Sequence of chain 1.C:
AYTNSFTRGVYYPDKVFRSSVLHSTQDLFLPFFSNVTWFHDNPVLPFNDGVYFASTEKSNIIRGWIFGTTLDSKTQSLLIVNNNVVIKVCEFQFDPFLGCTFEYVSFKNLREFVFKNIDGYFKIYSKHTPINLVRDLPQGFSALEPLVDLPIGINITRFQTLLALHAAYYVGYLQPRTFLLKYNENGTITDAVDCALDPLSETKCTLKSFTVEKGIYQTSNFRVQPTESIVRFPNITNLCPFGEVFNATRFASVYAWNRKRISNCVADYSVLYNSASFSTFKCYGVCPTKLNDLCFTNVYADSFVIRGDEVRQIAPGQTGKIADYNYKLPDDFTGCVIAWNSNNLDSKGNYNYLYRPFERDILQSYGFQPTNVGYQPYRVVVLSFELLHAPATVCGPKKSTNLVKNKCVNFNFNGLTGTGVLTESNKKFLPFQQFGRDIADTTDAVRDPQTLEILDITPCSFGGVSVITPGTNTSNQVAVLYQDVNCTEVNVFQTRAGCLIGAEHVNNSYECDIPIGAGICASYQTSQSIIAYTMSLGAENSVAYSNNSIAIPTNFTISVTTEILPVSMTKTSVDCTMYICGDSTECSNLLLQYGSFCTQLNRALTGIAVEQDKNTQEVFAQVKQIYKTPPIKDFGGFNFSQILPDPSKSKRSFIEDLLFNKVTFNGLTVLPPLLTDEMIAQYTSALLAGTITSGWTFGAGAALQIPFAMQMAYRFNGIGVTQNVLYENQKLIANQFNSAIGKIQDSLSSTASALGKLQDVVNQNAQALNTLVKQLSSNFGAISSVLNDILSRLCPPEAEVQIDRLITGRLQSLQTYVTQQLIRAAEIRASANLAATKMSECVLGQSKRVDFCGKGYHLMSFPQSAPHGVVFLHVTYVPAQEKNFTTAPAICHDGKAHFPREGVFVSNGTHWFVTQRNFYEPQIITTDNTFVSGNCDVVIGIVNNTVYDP

This protein binds this small molecule.
Small molecule (SMILES): CC(=O)N[C@@H]1[C@@H](O)[C@H](O)[C@@H](CO)O[C@H]1O

Binding-site contacts:
Ligand atom C7 contacts residue ASN1093 of chain 1.C at 3.2 Å.
Ligand atom C8 contacts residue LYS1092 of chain 1.C at 3.8 Å.
Ligand atom O5 contacts residue ASN1093 of chain 1.C at 2.4 Å (h-bond).
Ligand atom C1 contacts residue ASN1093 of chain 1.C at 1.5 Å.
Ligand atom N2 contacts residue ASN1093 of chain 1.C at 3.0 Å (h-bond).
Ligand atom C5 contacts residue ASN1093 of chain 1.C at 3.8 Å.
Ligand atom C8 contacts residue GLU1091 of chain 1.C at 3.4 Å.
Ligand atom C8 contacts residue ASN1093 of chain 1.C at 3.6 Å.
Ligand atom C1 contacts residue GLN914 of chain 1.A at 4.5 Å.
Ligand atom C6 contacts residue ALA725 of chain 1.C at 4.5 Å (hydrophobic).
Ligand atom C2 contacts residue ASN1093 of chain 1.C at 2.5 Å.
Ligand atom C3 contacts residue ASN1093 of chain 1.C at 3.9 Å.
Ligand atom C4 contacts residue ASN1093 of chain 1.C at 4.3 Å.
Ligand atom O7 contacts residue ASN1093 of chain 1.C at 3.3 Å (h-bond).
Ligand atom C5 contacts residue ALA725 of chain 1.C at 3.9 Å (hydrophobic).

Sequence of chain 1.A:
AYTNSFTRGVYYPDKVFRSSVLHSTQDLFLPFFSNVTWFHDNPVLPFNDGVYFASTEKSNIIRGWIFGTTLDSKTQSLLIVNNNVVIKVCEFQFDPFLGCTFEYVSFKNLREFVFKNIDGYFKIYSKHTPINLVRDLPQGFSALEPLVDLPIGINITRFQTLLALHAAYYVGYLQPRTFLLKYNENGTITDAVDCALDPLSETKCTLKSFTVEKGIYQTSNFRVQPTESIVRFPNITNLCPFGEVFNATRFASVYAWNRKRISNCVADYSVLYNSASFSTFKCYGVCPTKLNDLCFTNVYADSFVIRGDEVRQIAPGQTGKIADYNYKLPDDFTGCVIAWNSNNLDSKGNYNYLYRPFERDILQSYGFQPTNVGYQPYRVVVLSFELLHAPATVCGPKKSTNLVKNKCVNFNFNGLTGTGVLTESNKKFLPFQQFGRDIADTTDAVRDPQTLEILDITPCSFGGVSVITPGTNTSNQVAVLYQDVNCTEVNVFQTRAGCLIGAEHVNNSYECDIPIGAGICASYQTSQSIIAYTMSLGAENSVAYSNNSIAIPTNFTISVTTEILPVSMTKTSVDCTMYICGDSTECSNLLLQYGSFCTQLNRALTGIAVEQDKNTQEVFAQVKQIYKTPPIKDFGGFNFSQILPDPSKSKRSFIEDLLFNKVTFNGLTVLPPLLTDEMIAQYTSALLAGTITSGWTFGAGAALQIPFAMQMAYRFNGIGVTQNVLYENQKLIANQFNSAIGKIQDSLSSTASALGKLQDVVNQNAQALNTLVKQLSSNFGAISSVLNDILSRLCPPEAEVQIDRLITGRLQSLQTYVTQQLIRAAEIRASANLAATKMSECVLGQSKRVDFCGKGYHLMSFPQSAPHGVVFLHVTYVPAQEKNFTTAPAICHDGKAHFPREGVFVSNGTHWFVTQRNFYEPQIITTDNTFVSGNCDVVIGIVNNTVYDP